Sequence of chain 1.A:
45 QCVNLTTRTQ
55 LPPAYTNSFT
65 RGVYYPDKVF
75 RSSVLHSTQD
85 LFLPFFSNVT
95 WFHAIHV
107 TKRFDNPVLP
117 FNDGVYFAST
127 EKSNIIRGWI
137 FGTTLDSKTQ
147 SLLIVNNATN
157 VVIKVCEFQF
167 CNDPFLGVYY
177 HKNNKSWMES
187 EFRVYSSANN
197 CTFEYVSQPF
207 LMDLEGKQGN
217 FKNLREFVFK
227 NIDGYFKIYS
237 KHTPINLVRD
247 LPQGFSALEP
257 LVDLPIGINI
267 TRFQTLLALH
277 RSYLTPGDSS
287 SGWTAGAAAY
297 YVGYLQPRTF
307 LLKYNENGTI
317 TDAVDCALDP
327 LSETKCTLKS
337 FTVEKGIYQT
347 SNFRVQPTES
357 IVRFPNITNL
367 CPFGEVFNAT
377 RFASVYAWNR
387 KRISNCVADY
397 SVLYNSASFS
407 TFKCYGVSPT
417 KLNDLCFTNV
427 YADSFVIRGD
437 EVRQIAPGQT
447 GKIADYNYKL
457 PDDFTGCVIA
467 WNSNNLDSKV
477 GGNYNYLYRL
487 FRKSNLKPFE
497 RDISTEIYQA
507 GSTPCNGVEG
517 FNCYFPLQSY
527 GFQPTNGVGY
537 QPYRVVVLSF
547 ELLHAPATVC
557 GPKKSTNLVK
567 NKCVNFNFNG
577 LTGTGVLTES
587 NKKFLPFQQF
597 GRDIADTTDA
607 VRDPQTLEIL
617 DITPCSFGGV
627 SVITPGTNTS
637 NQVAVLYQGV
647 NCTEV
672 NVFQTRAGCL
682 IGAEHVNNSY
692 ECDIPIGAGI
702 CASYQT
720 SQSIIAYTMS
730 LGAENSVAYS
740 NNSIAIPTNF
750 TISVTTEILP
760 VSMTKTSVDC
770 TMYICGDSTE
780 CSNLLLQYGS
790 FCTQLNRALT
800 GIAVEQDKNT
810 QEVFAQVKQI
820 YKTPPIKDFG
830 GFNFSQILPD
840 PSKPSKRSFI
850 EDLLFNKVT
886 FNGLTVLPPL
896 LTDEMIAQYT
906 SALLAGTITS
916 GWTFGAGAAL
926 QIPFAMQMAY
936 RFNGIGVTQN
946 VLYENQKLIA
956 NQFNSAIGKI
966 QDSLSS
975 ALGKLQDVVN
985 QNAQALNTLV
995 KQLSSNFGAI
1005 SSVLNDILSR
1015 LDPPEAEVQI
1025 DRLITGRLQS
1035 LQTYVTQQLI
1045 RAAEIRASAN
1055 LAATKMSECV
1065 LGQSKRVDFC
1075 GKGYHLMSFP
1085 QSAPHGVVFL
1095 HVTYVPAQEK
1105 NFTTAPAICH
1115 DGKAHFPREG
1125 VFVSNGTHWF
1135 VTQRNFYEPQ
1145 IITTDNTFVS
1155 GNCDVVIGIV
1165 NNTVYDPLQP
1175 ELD

Binding-site contacts:
Ligand atom C7 contacts residue ILE1163 of chain 1.A at 4.4 Å (hydrophobic).
Ligand atom C1 contacts residue ASN1165 of chain 1.A at 1.4 Å.
Ligand atom O7 contacts residue ASN1165 of chain 1.A at 4.4 Å.
Ligand atom C5 contacts residue ASN1165 of chain 1.A at 3.7 Å.
Ligand atom C8 contacts residue ILE1163 of chain 1.A at 4.3 Å (hydrophobic).
Ligand atom O7 contacts residue ILE1163 of chain 1.A at 3.5 Å (h-bond).
Ligand atom O7 contacts residue VAL1164 of chain 1.A at 4.3 Å.
Ligand atom C3 contacts residue ASN1165 of chain 1.A at 3.8 Å.
Ligand atom C7 contacts residue ASN1165 of chain 1.A at 3.6 Å.
Ligand atom C4 contacts residue ASN1165 of chain 1.A at 4.2 Å.
Ligand atom C8 contacts residue ASN1165 of chain 1.A at 3.5 Å.
Ligand atom O5 contacts residue ASN1165 of chain 1.A at 2.4 Å (h-bond).
Ligand atom C2 contacts residue ASN1165 of chain 1.A at 2.5 Å.
Ligand atom N2 contacts residue ASN1165 of chain 1.A at 2.9 Å (h-bond).

A small-molecule ligand and the protein it binds are described below.
Small molecule (SMILES): CC(=O)N[C@@H]1[C@@H](O)[C@H](O)[C@@H](CO)O[C@H]1O